Sequence of chain 1.A:
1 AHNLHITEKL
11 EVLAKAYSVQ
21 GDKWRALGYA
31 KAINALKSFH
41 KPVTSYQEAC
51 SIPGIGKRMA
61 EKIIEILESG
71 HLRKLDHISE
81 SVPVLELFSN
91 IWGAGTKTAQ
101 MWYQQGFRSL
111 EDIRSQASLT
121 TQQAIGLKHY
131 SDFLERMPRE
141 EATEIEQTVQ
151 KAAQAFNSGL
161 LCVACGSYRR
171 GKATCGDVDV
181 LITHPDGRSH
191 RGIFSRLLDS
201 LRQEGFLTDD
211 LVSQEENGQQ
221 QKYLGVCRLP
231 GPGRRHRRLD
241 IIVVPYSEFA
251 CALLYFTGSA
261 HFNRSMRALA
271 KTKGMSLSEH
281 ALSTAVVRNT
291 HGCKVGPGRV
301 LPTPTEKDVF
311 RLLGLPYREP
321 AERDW

The protein below binds the small molecule below.
Small molecule (SMILES): Nc1ccn([C@H]2C[C@H](O[P](=O)(O)OC[C@H]3O[C@@H](n4ccc(N)nc4=O)C[C@@H]3O[P](=O)(O)OC[C@H]3O[C@@H](n4cnc5c(=O)nc(N)[nH]c54)C[C@@H]3O)[C@@H](CO[P](=O)(O)O[C@H]3C[C@H](n4cnc5c(=O)nc(N)[nH]c54)O[C@@H]3COP(=O)(O)O)O2)c(=O)n1

Binding-site contacts:
Ligand atom N3 contacts residue TRP24 of chain 1.A at 3.2 Å (h-bond).
Ligand atom OP1 contacts residue GLY54 of chain 1.A at 2.7 Å (h-bond).
Ligand atom O3' contacts residue GLY54 of chain 1.A at 3.5 Å.
Ligand atom OP2 contacts residue ARG25 of chain 1.A at 3.3 Å (salt-bridge).
Ligand atom N1 contacts residue TRP24 of chain 1.A at 3.6 Å (h-bond).
Ligand atom O5' contacts residue TYR29 of chain 1.A at 3.8 Å.
Ligand atom N3 contacts residue GLY28 of chain 1.A at 3.2 Å.
Ligand atom C4' contacts residue MET59 of chain 1.A at 3.7 Å (hydrophobic).
Ligand atom P contacts residue ARG58 of chain 1.A at 3.8 Å.
Ligand atom O5' contacts residue ARG25 of chain 1.A at 3.5 Å.
Ligand atom C4' contacts residue TYR29 of chain 1.A at 3.8 Å (hydrophobic).
Ligand atom P contacts residue LYS62 of chain 1.A at 3.7 Å.
Ligand atom C8 contacts residue ARG25 of chain 1.A at 3.7 Å.
Ligand atom C5' contacts residue GLY54 of chain 1.A at 3.2 Å.
Ligand atom OP1 contacts residue TYR17 of chain 1.A at 3.4 Å (h-bond).
Ligand atom OP1 contacts residue ILE55 of chain 1.A at 3.5 Å (h-bond).
Ligand atom C5' contacts residue ARG58 of chain 1.A at 3.8 Å.
Ligand atom OP2 contacts residue ARG58 of chain 1.A at 3.2 Å.
Ligand atom C1' contacts residue ARG25 of chain 1.A at 3.7 Å.
Ligand atom OP2 contacts residue ARG58 of chain 1.A at 3.2 Å (salt-bridge).
Ligand atom C5 contacts residue TRP24 of chain 1.A at 3.8 Å (hydrophobic).
Ligand atom N9 contacts residue ARG25 of chain 1.A at 3.6 Å.
Ligand atom C2 contacts residue TRP24 of chain 1.A at 3.3 Å (hydrophobic).
Ligand atom O3' contacts residue MET59 of chain 1.A at 3.2 Å.
Ligand atom O6 contacts residue TRP24 of chain 1.A at 3.7 Å.
Ligand atom OP3 contacts residue ARG58 of chain 1.A at 2.5 Å (salt-bridge).
Ligand atom N2 contacts residue TRP24 of chain 1.A at 3.8 Å.
Ligand atom OP1 contacts residue TYR29 of chain 1.A at 2.5 Å (h-bond).
Ligand atom OP1 contacts residue MET59 of chain 1.A at 2.9 Å (h-bond).
Ligand atom C4 contacts residue TRP24 of chain 1.A at 3.4 Å (hydrophobic).
Ligand atom C4' contacts residue GLY54 of chain 1.A at 3.2 Å.
Ligand atom P contacts residue TYR29 of chain 1.A at 3.7 Å.
Ligand atom OP3 contacts residue LYS62 of chain 1.A at 2.9 Å (salt-bridge).
Ligand atom O4' contacts residue ARG25 of chain 1.A at 3.7 Å.
Ligand atom OP1 contacts residue GLY56 of chain 1.A at 2.9 Å (h-bond).
Ligand atom OP1 contacts residue LYS62 of chain 1.A at 3.3 Å (salt-bridge).
Ligand atom P contacts residue ARG58 of chain 1.A at 3.5 Å.
Ligand atom OP2 contacts residue ILE55 of chain 1.A at 3.2 Å (h-bond).
Ligand atom OP1 contacts residue PRO53 of chain 1.A at 3.6 Å.
Ligand atom O4' contacts residue TYR29 of chain 1.A at 3.6 Å.